Binding-site contacts:
Ligand atom C01 contacts residue TYR183 of chain 1.B at 3.2 Å (hydrophobic).
Ligand atom O12 contacts residue ALA95 of chain 1.B at 3.3 Å.
Ligand atom C01 contacts residue ARG221 of chain 1.B at 3.9 Å.
Ligand atom C18 contacts residue HEM1 of chain 1.G at 3.0 Å.
Ligand atom O12 contacts residue ALA284 of chain 1.B at 4.1 Å.
Ligand atom C19 contacts residue HEM1 of chain 1.G at 4.1 Å.
Ligand atom N02 contacts residue ILE187 of chain 1.B at 3.9 Å.
Ligand atom N17 contacts residue HEM1 of chain 1.G at 2.5 Å.
Ligand atom C14 contacts residue VAL464 of chain 1.B at 4.1 Å (hydrophobic).
Ligand atom O12 contacts residue HEM1 of chain 1.G at 4.2 Å.
Ligand atom C05 contacts residue GLY283 of chain 1.B at 3.8 Å.
Ligand atom C16 contacts residue HEM1 of chain 1.G at 3.6 Å.
Ligand atom C18 contacts residue ALA284 of chain 1.B at 3.4 Å (hydrophobic).
Ligand atom C01 contacts residue ILE187 of chain 1.B at 3.3 Å (hydrophobic).
Ligand atom N02 contacts residue ASN184 of chain 1.B at 3.7 Å.
Ligand atom C16 contacts residue VAL348 of chain 1.B at 4.2 Å (hydrophobic).
Ligand atom C14 contacts residue ILE353 of chain 1.B at 4.1 Å (hydrophobic).
Ligand atom C21 contacts residue GLU287 of chain 1.B at 4.2 Å.
Ligand atom C11 contacts residue ALA284 of chain 1.B at 4.2 Å (hydrophobic).
Ligand atom C18 contacts residue THR288 of chain 1.B at 3.9 Å.
Ligand atom C06 contacts residue GLY279 of chain 1.B at 4.2 Å.
Ligand atom C16 contacts residue THR288 of chain 1.B at 3.9 Å.
Ligand atom C03 contacts residue ASN184 of chain 1.B at 3.5 Å.
Ligand atom C10 contacts residue ALA284 of chain 1.B at 4.0 Å (hydrophobic).
Ligand atom N17 contacts residue THR288 of chain 1.B at 3.5 Å (h-bond).
Ligand atom C20 contacts residue VAL465 of chain 1.B at 4.0 Å (hydrophobic).
Ligand atom C23 contacts residue GLY283 of chain 1.B at 3.8 Å.
Ligand atom C13 contacts residue ILE353 of chain 1.B at 3.8 Å (hydrophobic).
Ligand atom C08 contacts residue ALA284 of chain 1.B at 4.1 Å (hydrophobic).
Ligand atom O04 contacts residue ASN184 of chain 1.B at 2.7 Å (h-bond).
Ligand atom C01 contacts residue ASN184 of chain 1.B at 3.2 Å.
Ligand atom C06 contacts residue GLY283 of chain 1.B at 4.0 Å.
Ligand atom C22 contacts residue GLY283 of chain 1.B at 3.8 Å.
Ligand atom C20 contacts residue ALA284 of chain 1.B at 4.1 Å (hydrophobic).
Ligand atom C06 contacts residue ARG221 of chain 1.B at 3.9 Å.
Ligand atom C08 contacts residue GLY283 of chain 1.B at 4.2 Å.
Ligand atom C21 contacts residue GLY283 of chain 1.B at 4.1 Å.
Ligand atom C22 contacts residue ALA284 of chain 1.B at 4.1 Å (hydrophobic).
Ligand atom C07 contacts residue GLY283 of chain 1.B at 4.2 Å.
Ligand atom C19 contacts residue ALA284 of chain 1.B at 4.0 Å (hydrophobic).

Sequence of chain 1.B:
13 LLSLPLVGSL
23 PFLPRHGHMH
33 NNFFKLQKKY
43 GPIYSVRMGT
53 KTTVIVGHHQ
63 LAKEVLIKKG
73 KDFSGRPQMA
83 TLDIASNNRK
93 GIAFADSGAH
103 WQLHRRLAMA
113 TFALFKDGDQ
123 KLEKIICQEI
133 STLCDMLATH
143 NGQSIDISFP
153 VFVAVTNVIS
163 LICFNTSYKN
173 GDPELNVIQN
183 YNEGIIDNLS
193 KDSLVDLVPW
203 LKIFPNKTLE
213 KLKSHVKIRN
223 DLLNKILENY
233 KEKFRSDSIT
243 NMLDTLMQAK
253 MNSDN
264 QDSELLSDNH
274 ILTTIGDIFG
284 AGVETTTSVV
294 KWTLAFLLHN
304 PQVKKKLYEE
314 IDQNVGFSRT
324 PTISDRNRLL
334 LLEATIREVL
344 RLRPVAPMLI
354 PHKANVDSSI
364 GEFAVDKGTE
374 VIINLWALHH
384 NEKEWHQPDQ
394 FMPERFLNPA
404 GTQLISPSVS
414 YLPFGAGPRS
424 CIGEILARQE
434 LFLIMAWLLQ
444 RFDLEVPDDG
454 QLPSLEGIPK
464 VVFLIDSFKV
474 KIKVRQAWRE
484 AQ

The protein below binds the small molecule below.
Small molecule (SMILES): CNC(=O)c1ccc2cc([C@]3(O)CCn4cncc43)ccc2c1